Binding-site contacts:
Ligand atom C5 contacts residue ASN769 of chain 1.A at 3.7 Å.
Ligand atom N2 contacts residue ASN769 of chain 1.A at 3.6 Å (h-bond).
Ligand atom O7 contacts residue ASN769 of chain 1.A at 3.8 Å.
Ligand atom C4 contacts residue ASN769 of chain 1.A at 4.2 Å.
Ligand atom C8 contacts residue ASN769 of chain 1.A at 3.8 Å.
Ligand atom O5 contacts residue ASN769 of chain 1.A at 2.4 Å (h-bond).
Ligand atom C1 contacts residue ASN769 of chain 1.A at 1.4 Å.
Ligand atom C2 contacts residue ASN769 of chain 1.A at 2.5 Å.
Ligand atom C7 contacts residue ASN769 of chain 1.A at 4.0 Å.
Ligand atom O3 contacts residue ASN769 of chain 1.A at 3.4 Å (h-bond).
Ligand atom C3 contacts residue ASN769 of chain 1.A at 3.5 Å.

Sequence of chain 1.A:
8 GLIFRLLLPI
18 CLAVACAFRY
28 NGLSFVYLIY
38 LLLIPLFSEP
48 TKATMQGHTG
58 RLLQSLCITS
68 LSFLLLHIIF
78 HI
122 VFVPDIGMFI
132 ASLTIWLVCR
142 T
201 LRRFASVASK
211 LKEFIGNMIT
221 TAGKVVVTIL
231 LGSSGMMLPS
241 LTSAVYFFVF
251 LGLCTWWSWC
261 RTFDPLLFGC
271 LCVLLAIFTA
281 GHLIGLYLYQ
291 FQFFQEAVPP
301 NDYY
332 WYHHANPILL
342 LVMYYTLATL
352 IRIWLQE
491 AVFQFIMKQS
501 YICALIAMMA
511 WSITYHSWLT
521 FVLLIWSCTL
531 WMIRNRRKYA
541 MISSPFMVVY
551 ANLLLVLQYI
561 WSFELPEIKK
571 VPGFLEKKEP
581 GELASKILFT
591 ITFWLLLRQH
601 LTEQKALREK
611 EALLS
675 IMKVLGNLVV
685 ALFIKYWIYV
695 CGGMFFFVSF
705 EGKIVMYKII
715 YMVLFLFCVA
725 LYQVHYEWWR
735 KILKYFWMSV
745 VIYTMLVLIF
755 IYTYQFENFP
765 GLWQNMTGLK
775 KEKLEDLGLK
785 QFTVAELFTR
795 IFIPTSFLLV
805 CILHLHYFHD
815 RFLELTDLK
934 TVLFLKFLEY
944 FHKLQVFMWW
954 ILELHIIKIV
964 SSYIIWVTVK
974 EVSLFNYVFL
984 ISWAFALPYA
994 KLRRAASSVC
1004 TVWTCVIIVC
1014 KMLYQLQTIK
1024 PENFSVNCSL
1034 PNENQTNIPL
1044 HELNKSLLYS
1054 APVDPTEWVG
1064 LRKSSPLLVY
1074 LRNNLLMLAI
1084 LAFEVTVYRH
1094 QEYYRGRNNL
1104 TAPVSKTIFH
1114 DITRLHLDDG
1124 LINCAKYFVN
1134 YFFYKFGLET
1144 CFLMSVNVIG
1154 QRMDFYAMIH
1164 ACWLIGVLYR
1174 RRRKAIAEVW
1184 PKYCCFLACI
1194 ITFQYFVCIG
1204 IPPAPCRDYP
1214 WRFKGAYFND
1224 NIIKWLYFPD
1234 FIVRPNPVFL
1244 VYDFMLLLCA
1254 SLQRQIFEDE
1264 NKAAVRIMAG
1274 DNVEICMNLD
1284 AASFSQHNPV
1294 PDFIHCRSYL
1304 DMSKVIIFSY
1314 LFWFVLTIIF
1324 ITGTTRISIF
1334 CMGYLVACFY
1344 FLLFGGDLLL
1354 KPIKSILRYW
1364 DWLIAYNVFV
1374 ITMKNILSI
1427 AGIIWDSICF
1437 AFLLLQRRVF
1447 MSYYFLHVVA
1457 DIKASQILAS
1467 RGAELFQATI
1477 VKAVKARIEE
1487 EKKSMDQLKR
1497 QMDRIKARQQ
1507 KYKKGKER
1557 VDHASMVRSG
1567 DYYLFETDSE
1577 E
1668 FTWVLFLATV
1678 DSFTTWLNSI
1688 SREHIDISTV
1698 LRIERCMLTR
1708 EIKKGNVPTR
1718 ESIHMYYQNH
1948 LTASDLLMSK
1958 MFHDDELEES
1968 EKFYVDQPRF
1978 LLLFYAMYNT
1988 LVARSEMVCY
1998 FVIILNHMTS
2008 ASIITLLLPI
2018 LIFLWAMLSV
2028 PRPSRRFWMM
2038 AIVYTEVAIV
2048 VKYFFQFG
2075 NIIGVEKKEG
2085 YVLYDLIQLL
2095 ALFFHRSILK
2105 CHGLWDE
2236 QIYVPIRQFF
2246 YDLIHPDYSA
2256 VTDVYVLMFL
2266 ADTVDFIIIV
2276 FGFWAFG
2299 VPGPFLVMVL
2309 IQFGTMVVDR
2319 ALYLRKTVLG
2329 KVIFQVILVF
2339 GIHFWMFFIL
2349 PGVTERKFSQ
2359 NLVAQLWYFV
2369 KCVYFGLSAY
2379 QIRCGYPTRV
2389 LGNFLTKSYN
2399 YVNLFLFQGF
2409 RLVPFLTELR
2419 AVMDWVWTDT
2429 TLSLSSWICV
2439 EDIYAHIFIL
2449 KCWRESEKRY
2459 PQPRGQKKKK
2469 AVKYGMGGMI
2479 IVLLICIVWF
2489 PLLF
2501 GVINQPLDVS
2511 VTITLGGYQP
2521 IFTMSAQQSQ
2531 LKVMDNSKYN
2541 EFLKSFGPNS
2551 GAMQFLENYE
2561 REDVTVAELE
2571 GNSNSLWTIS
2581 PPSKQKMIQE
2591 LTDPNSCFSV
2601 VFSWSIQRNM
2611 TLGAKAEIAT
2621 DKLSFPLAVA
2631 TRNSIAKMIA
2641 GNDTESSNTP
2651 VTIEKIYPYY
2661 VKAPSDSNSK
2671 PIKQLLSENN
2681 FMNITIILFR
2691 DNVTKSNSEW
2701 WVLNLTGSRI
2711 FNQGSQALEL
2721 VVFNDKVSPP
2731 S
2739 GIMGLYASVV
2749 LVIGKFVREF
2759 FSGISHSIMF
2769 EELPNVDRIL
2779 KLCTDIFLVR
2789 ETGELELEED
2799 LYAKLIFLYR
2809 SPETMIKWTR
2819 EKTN

A protein and the small-molecule ligand that binds it are described below.
Small molecule (SMILES): CC(=O)N[C@@H]1[C@@H](O)[C@H](O)[C@@H](CO)O[C@H]1O